Sequence of chain 1.D:
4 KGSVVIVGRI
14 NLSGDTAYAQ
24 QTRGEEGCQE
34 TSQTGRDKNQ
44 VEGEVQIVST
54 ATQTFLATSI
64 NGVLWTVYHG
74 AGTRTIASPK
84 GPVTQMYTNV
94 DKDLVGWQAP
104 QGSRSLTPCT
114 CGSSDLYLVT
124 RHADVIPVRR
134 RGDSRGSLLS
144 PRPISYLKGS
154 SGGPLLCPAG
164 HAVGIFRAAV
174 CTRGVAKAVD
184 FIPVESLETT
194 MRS

Sequence of chain 1.A:
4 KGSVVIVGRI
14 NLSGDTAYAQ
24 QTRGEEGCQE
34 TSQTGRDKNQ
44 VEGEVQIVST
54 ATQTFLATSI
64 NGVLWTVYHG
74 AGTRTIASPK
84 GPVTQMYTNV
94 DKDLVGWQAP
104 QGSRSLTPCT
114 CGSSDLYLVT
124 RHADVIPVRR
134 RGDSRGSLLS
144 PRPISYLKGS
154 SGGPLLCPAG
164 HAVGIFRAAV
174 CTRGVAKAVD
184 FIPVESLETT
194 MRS

Binding-site contacts:
Ligand atom O51 contacts residue GLY152 of chain 1.A at 2.9 Å (h-bond).
Ligand atom O50 contacts residue GLY152 of chain 1.A at 3.1 Å (h-bond).
Ligand atom FB0 contacts residue ARG138 of chain 1.A at 2.9 Å.
Ligand atom C7 contacts residue ASP94 of chain 1.A at 3.0 Å.
Ligand atom C24 contacts residue HIS72 of chain 1.A at 3.5 Å.
Ligand atom O51 contacts residue SER154 of chain 1.A at 3.4 Å (h-bond).
Ligand atom C44 contacts residue HIS72 of chain 1.A at 3.5 Å.
Ligand atom C90 contacts residue GXO1 of chain 1.L at 3.5 Å.
Ligand atom C17 contacts residue GXO1 of chain 1.L at 3.4 Å.
Ligand atom C81 contacts residue VAL93 of chain 1.D at 3.4 Å (hydrophobic).
Ligand atom O88 contacts residue ALA171 of chain 1.A at 3.2 Å.
Ligand atom C29 contacts residue HIS72 of chain 1.A at 3.5 Å.
Ligand atom S37 contacts residue SER154 of chain 1.A at 3.5 Å (h-bond).
Ligand atom N35 contacts residue HIS72 of chain 1.A at 3.2 Å (h-bond).
Ligand atom O97 contacts residue ALA172 of chain 1.A at 3.5 Å (h-bond).
Ligand atom O51 contacts residue LEU150 of chain 1.A at 3.5 Å (h-bond).
Ligand atom C44 contacts residue GLY73 of chain 1.A at 3.6 Å.
Ligand atom C40 contacts residue GLN56 of chain 1.A at 3.5 Å.
Ligand atom O88 contacts residue ALA172 of chain 1.A at 3.1 Å (h-bond).
Ligand atom N19 contacts residue GXO1 of chain 1.L at 3.4 Å.
Ligand atom O51 contacts residue SER153 of chain 1.A at 3.4 Å (h-bond).
Ligand atom C34 contacts residue SER154 of chain 1.A at 3.5 Å.
Ligand atom O38 contacts residue SER154 of chain 1.A at 2.8 Å (h-bond).
Ligand atom O96 contacts residue GXO1 of chain 1.L at 3.6 Å.
Ligand atom C57 contacts residue LEU150 of chain 1.A at 3.5 Å (hydrophobic).
Ligand atom C54 contacts residue PHE169 of chain 1.A at 3.3 Å (hydrophobic).
Ligand atom O6 contacts residue GXO1 of chain 1.L at 3.5 Å.
Ligand atom F1 contacts residue GXO1 of chain 1.L at 3.5 Å.
Ligand atom O6 contacts residue ARG170 of chain 1.A at 3.6 Å (salt-bridge).
Ligand atom C40 contacts residue HIS72 of chain 1.A at 3.6 Å.
Ligand atom O38 contacts residue GLY152 of chain 1.A at 3.2 Å.
Ligand atom C54 contacts residue ARG170 of chain 1.A at 3.6 Å.
Ligand atom N35 contacts residue SER154 of chain 1.A at 3.3 Å (h-bond).
Ligand atom N93 contacts residue ALA172 of chain 1.A at 3.0 Å (h-bond).
Ligand atom C47 contacts residue GLN56 of chain 1.A at 3.6 Å.
Ligand atom F1 contacts residue ASP183 of chain 1.A at 3.6 Å.
Ligand atom N31 contacts residue ARG170 of chain 1.A at 3.0 Å (salt-bridge).
Ligand atom O38 contacts residue PHE58 of chain 1.A at 3.4 Å.
Ligand atom C99 contacts residue GXO1 of chain 1.L at 3.5 Å.
Ligand atom N31 contacts residue HIS72 of chain 1.A at 3.2 Å (h-bond).

The small molecule below binds the protein below.
Small molecule (SMILES): CC[C@@H]1C[C@H](C)CC/C=C\[C@@H]2C[C@@]2(C(=O)NS(=O)(=O)C2(C)CC2)NC(=O)[C@@H]2C[C@@H](Oc3nccc4cc(OC)c(F)cc34)CN2C(=O)[C@H]1NC(=O)OC(C)(C)C(F)(F)F